Binding-site contacts:
Ligand atom O5 contacts residue THR122 of chain 2.E at 3.8 Å.
Ligand atom C1 contacts residue THR122 of chain 2.E at 3.5 Å.
Ligand atom C5 contacts residue THR122 of chain 2.E at 3.8 Å.
Ligand atom C7 contacts residue ASN120 of chain 2.E at 3.6 Å.
Ligand atom C2 contacts residue ASN120 of chain 2.E at 2.5 Å.
Ligand atom C6 contacts residue THR122 of chain 2.E at 4.2 Å.
Ligand atom O5 contacts residue ASN120 of chain 2.E at 2.4 Å (h-bond).
Ligand atom C2 contacts residue THR122 of chain 2.E at 4.5 Å.
Ligand atom C3 contacts residue ASN120 of chain 2.E at 3.8 Å.
Ligand atom O7 contacts residue ASN120 of chain 2.E at 3.9 Å.
Ligand atom C5 contacts residue ASN120 of chain 2.E at 3.7 Å.
Ligand atom N2 contacts residue ASN120 of chain 2.E at 2.9 Å (h-bond).
Ligand atom C1 contacts residue ASN120 of chain 2.E at 1.4 Å.
Ligand atom C4 contacts residue ASN120 of chain 2.E at 4.2 Å.

This protein binds this small molecule.
Small molecule (SMILES): CC(=O)N[C@@H]1[C@@H](O)[C@H](O)[C@@H](CO)O[C@H]1O

Sequence of chain 2.E:
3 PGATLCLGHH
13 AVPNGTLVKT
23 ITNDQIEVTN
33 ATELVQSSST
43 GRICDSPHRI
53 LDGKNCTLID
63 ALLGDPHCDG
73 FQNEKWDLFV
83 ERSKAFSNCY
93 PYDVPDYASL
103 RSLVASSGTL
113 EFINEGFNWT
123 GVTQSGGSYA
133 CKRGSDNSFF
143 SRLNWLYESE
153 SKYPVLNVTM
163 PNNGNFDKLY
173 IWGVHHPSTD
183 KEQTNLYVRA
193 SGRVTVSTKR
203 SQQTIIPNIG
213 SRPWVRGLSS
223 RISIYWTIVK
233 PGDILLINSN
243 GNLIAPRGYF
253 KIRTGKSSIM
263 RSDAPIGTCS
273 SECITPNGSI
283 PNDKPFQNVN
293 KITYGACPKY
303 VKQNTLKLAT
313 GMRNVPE